Binding-site contacts:
Ligand atom O1B contacts residue MG1 of chain 1.Z at 2.5 Å.
Ligand atom PG contacts residue ARG222 of chain 1.F at 3.6 Å.
Ligand atom O1G contacts residue GLU331 of chain 1.F at 2.9 Å (salt-bridge).
Ligand atom O1A contacts residue LYS74 of chain 1.F at 3.3 Å.
Ligand atom O3' contacts residue ASP200 of chain 1.F at 3.0 Å (salt-bridge).
Ligand atom O2' contacts residue THR241 of chain 1.F at 2.8 Å (h-bond).
Ligand atom O2G contacts residue ASN333 of chain 1.F at 3.6 Å (h-bond).
Ligand atom O1G contacts residue ASN333 of chain 1.F at 3.0 Å (h-bond).
Ligand atom C4' contacts residue ASN242 of chain 1.F at 3.3 Å.
Ligand atom PG contacts residue GLU331 of chain 1.F at 3.3 Å.
Ligand atom O2' contacts residue HIS239 of chain 1.F at 3.5 Å (h-bond).
Ligand atom C8 contacts residue LYS150 of chain 1.F at 3.4 Å.
Ligand atom O2A contacts residue GLU331 of chain 1.F at 3.4 Å.
Ligand atom O4' contacts residue LEU240 of chain 1.F at 3.4 Å.
Ligand atom O2G contacts residue ARG222 of chain 1.F at 3.5 Å (salt-bridge).
Ligand atom N1 contacts residue LEU186 of chain 1.F at 3.3 Å (h-bond).
Ligand atom O1B contacts residue GLU331 of chain 1.F at 2.6 Å (salt-bridge).
Ligand atom C2 contacts residue LEU186 of chain 1.F at 3.7 Å (hydrophobic).
Ligand atom O1A contacts residue GLU331 of chain 1.F at 3.7 Å.
Ligand atom O1G contacts residue MG1 of chain 1.Z at 2.4 Å.
Ligand atom O2G contacts residue ASP318 of chain 1.F at 2.6 Å (salt-bridge).
Ligand atom N7 contacts residue GLN183 of chain 1.F at 3.8 Å.
Ligand atom O3' contacts residue ASN242 of chain 1.F at 3.6 Å (h-bond).
Ligand atom N6 contacts residue GLN183 of chain 1.F at 3.1 Å (h-bond).
Ligand atom O3G contacts residue ARG202 of chain 1.F at 3.6 Å.
Ligand atom C5' contacts residue ASN242 of chain 1.F at 3.1 Å.
Ligand atom C2 contacts residue TYR185 of chain 1.F at 3.7 Å (hydrophobic).
Ligand atom PG contacts residue MG1 of chain 1.Z at 3.6 Å.
Ligand atom O3' contacts residue THR241 of chain 1.F at 3.0 Å (h-bond).
Ligand atom C2 contacts residue LYS198 of chain 1.F at 3.5 Å.
Ligand atom N3 contacts residue LYS198 of chain 1.F at 2.9 Å (salt-bridge).
Ligand atom N6 contacts residue LYS184 of chain 1.F at 3.0 Å (salt-bridge).
Ligand atom N7 contacts residue ILE148 of chain 1.F at 3.7 Å.
Ligand atom O1A contacts residue LYS150 of chain 1.F at 3.2 Å (salt-bridge).
Ligand atom N7 contacts residue LYS150 of chain 1.F at 3.0 Å (salt-bridge).
Ligand atom O1B contacts residue LYS74 of chain 1.F at 3.7 Å.
Ligand atom C3B contacts residue ASN242 of chain 1.F at 3.4 Å.
Ligand atom O2G contacts residue GLU331 of chain 1.F at 2.7 Å (salt-bridge).
Ligand atom O3G contacts residue ARG222 of chain 1.F at 2.7 Å (salt-bridge).
Ligand atom N3 contacts residue TYR185 of chain 1.F at 3.8 Å.

The protein below binds the small molecule below.
Small molecule (SMILES): Nc1ncnc2c1ncn2[C@@H]1O[C@H](CO[P](=O)(O)O[P](=O)(O)CP(=O)(O)O)[C@@H](O)[C@H]1O

Sequence of chain 1.F:
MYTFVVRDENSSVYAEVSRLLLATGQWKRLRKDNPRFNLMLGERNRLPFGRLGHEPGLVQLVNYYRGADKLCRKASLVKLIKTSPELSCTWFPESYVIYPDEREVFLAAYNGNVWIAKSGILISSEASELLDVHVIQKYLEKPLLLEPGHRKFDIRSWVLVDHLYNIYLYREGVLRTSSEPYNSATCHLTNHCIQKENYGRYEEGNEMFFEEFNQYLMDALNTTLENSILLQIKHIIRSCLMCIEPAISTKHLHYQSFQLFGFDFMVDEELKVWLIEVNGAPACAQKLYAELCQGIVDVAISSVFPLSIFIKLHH